Sequence of chain 1.E:
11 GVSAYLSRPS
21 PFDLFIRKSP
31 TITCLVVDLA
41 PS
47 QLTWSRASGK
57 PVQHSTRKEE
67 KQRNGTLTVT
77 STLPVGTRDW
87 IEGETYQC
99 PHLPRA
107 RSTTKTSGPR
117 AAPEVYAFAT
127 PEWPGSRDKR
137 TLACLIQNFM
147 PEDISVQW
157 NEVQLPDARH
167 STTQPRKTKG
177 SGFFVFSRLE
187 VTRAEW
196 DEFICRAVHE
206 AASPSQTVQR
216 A

A protein and the small-molecule ligand that binds it are described below.
Small molecule (SMILES): CC(=O)N[C@H]1[C@H](O[C@H]2[C@H](O)[C@@H](NC(C)=O)CO[C@@H]2CO)O[C@H](CO)[C@@H](O[C@@H]2O[C@H](CO[C@H]3O[C@H](CO)[C@@H](O)[C@H](O)[C@@H]3O)[C@@H](O)[C@H](O[C@H]3O[C@H](CO)[C@@H](O)[C@H](O)[C@@H]3O)[C@@H]2O)[C@@H]1O

Binding-site contacts:
Ligand atom O7 contacts residue LEU35 of chain 1.E at 2.8 Å.
Ligand atom C1 contacts residue VAL37 of chain 1.E at 4.1 Å (hydrophobic).
Ligand atom C5 contacts residue THR74 of chain 1.E at 4.3 Å.
Ligand atom O5 contacts residue ASN70 of chain 1.E at 3.2 Å (h-bond).
Ligand atom C2 contacts residue ASN70 of chain 1.E at 4.0 Å.
Ligand atom C7 contacts residue THR74 of chain 1.E at 4.1 Å.
Ligand atom C1 contacts residue THR72 of chain 1.E at 3.2 Å.
Ligand atom O7 contacts residue THR74 of chain 1.E at 3.4 Å.
Ligand atom N2 contacts residue ASN70 of chain 1.E at 4.1 Å.
Ligand atom O2 contacts residue GLN170 of chain 1.E at 3.3 Å (h-bond).
Ligand atom O2 contacts residue GLN170 of chain 1.E at 3.8 Å.
Ligand atom O3 contacts residue GLN170 of chain 1.E at 3.1 Å (h-bond).
Ligand atom C6 contacts residue THR74 of chain 1.E at 3.9 Å.
Ligand atom C2 contacts residue GLN170 of chain 1.E at 3.6 Å.
Ligand atom O3 contacts residue LEU35 of chain 1.E at 3.2 Å.
Ligand atom C6 contacts residue MAN4 of chain 1.R at 4.1 Å.
Ligand atom O6 contacts residue GLN68 of chain 1.E at 2.1 Å (h-bond).
Ligand atom O6 contacts residue MAN4 of chain 1.R at 3.2 Å (h-bond).
Ligand atom O5 contacts residue VAL37 of chain 1.E at 4.1 Å.
Ligand atom C6 contacts residue TYR15 of chain 1.E at 4.1 Å (hydrophobic).
Ligand atom C4 contacts residue GLN170 of chain 1.E at 4.2 Å.
Ligand atom O5 contacts residue THR72 of chain 1.E at 3.5 Å (h-bond).
Ligand atom O6 contacts residue TYR15 of chain 1.E at 3.1 Å (h-bond).
Ligand atom C6 contacts residue GLN68 of chain 1.E at 2.9 Å.
Ligand atom C3 contacts residue TYR15 of chain 1.E at 4.0 Å (hydrophobic).
Ligand atom O5 contacts residue GLN68 of chain 1.E at 4.0 Å.
Ligand atom C5 contacts residue GLN68 of chain 1.E at 3.9 Å.
Ligand atom O6 contacts residue THR74 of chain 1.E at 4.1 Å.
Ligand atom C7 contacts residue LEU35 of chain 1.E at 4.0 Å (hydrophobic).
Ligand atom C3 contacts residue GLN170 of chain 1.E at 4.0 Å.
Ligand atom C5 contacts residue THR72 of chain 1.E at 4.2 Å.
Ligand atom C8 contacts residue GLN68 of chain 1.E at 3.9 Å.
Ligand atom O3 contacts residue GLN170 of chain 1.E at 4.1 Å.
Ligand atom O4 contacts residue VAL37 of chain 1.E at 3.8 Å.
Ligand atom C2 contacts residue VAL37 of chain 1.E at 3.9 Å (hydrophobic).
Ligand atom C1 contacts residue ASN70 of chain 1.E at 2.9 Å.
Ligand atom C3 contacts residue VAL37 of chain 1.E at 3.9 Å (hydrophobic).
Ligand atom C3 contacts residue LEU35 of chain 1.E at 4.2 Å (hydrophobic).
Ligand atom C6 contacts residue NAG2 of chain 1.R at 4.2 Å.
Ligand atom O3 contacts residue VAL37 of chain 1.E at 4.3 Å.